Binding-site contacts:
Ligand atom O7 contacts residue ASN1098 of chain 1.B at 3.8 Å.
Ligand atom N2 contacts residue ASN1098 of chain 1.B at 2.9 Å (h-bond).
Ligand atom C4 contacts residue ASN1098 of chain 1.B at 4.2 Å.
Ligand atom C6 contacts residue PHE1103 of chain 1.B at 3.5 Å (hydrophobic).
Ligand atom O5 contacts residue HIS1101 of chain 1.B at 3.8 Å.
Ligand atom C2 contacts residue ASN1098 of chain 1.B at 2.4 Å.
Ligand atom C3 contacts residue ASN1098 of chain 1.B at 3.8 Å.
Ligand atom C5 contacts residue ASN1098 of chain 1.B at 3.7 Å.
Ligand atom O5 contacts residue THR1100 of chain 1.B at 3.6 Å (h-bond).
Ligand atom O4 contacts residue HIS1101 of chain 1.B at 4.3 Å.
Ligand atom O6 contacts residue PHE1103 of chain 1.B at 4.2 Å.
Ligand atom O5 contacts residue ASN1098 of chain 1.B at 2.4 Å (h-bond).
Ligand atom C6 contacts residue HIS1101 of chain 1.B at 3.3 Å.
Ligand atom O7 contacts residue THR1100 of chain 1.B at 3.1 Å.
Ligand atom C1 contacts residue THR1100 of chain 1.B at 3.5 Å.
Ligand atom C7 contacts residue THR1100 of chain 1.B at 4.3 Å.
Ligand atom O5 contacts residue PHE1103 of chain 1.B at 4.0 Å.
Ligand atom O6 contacts residue HIS1101 of chain 1.B at 4.5 Å.
Ligand atom C5 contacts residue THR1100 of chain 1.B at 3.5 Å.
Ligand atom C5 contacts residue HIS1101 of chain 1.B at 3.3 Å.
Ligand atom C7 contacts residue ASN1098 of chain 1.B at 3.5 Å.
Ligand atom C1 contacts residue ASN1098 of chain 1.B at 1.4 Å.
Ligand atom C6 contacts residue THR1100 of chain 1.B at 4.4 Å.

Sequence of chain 1.B:
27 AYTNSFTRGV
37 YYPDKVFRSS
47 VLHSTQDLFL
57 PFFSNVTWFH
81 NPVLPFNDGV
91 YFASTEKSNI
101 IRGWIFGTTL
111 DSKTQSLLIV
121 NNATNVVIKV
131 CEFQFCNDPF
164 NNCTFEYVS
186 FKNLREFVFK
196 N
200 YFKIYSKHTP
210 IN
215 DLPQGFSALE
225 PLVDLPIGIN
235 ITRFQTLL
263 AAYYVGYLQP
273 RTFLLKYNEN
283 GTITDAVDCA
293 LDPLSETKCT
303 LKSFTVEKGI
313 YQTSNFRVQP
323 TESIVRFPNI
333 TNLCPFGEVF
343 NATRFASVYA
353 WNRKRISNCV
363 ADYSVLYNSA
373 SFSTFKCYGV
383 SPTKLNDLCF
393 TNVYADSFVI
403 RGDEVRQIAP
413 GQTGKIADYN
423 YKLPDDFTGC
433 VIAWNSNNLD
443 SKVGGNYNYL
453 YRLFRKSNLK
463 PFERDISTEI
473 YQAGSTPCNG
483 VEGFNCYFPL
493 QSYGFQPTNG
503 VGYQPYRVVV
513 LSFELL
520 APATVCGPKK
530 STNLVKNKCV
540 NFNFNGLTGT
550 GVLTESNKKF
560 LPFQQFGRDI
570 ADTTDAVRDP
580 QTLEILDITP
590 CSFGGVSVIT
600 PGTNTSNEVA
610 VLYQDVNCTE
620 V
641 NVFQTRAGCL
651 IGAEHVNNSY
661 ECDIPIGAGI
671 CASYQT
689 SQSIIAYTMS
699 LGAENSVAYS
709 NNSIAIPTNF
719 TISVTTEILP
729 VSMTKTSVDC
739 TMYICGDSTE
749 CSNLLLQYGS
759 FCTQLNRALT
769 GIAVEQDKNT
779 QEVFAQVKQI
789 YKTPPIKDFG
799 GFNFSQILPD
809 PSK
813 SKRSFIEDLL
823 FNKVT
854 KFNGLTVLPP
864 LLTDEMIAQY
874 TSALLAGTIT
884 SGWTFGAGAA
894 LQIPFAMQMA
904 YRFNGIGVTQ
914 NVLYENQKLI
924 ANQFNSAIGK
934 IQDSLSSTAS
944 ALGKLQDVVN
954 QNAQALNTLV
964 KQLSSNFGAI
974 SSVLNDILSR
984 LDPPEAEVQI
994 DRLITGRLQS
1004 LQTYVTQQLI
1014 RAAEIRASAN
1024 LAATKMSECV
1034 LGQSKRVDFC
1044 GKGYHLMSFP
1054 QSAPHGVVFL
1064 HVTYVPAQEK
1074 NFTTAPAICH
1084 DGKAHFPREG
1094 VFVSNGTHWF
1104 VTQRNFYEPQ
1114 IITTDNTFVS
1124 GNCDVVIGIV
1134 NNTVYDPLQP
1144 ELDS

This small molecule binds to this protein.
Small molecule (SMILES): CC(=O)N[C@@H]1[C@@H](O)[C@H](O)[C@@H](CO)O[C@H]1O